This protein binds this small molecule.
Small molecule (SMILES): CC(=O)N[C@@H]1[C@@H](O)[C@H](O)[C@@H](CO)O[C@H]1O

Binding-site contacts:
Ligand atom C3 contacts residue ASN600 of chain 1.A at 3.8 Å.
Ligand atom C8 contacts residue ASN600 of chain 1.A at 4.4 Å.
Ligand atom N2 contacts residue ASN600 of chain 1.A at 2.9 Å (h-bond).
Ligand atom C5 contacts residue ASN600 of chain 1.A at 3.7 Å.
Ligand atom O6 contacts residue ASN600 of chain 1.A at 4.2 Å.
Ligand atom O5 contacts residue ASN600 of chain 1.A at 2.4 Å (h-bond).
Ligand atom O6 contacts residue THR304 of chain 1.A at 3.6 Å.
Ligand atom O7 contacts residue ASN600 of chain 1.A at 3.1 Å.
Ligand atom O6 contacts residue THR599 of chain 1.A at 4.4 Å.
Ligand atom C6 contacts residue THR304 of chain 1.A at 4.5 Å.
Ligand atom C7 contacts residue ASN600 of chain 1.A at 3.2 Å.
Ligand atom C2 contacts residue ASN600 of chain 1.A at 2.5 Å.
Ligand atom C1 contacts residue ASN600 of chain 1.A at 1.4 Å.
Ligand atom C4 contacts residue ASN600 of chain 1.A at 4.3 Å.

Sequence of chain 1.A:
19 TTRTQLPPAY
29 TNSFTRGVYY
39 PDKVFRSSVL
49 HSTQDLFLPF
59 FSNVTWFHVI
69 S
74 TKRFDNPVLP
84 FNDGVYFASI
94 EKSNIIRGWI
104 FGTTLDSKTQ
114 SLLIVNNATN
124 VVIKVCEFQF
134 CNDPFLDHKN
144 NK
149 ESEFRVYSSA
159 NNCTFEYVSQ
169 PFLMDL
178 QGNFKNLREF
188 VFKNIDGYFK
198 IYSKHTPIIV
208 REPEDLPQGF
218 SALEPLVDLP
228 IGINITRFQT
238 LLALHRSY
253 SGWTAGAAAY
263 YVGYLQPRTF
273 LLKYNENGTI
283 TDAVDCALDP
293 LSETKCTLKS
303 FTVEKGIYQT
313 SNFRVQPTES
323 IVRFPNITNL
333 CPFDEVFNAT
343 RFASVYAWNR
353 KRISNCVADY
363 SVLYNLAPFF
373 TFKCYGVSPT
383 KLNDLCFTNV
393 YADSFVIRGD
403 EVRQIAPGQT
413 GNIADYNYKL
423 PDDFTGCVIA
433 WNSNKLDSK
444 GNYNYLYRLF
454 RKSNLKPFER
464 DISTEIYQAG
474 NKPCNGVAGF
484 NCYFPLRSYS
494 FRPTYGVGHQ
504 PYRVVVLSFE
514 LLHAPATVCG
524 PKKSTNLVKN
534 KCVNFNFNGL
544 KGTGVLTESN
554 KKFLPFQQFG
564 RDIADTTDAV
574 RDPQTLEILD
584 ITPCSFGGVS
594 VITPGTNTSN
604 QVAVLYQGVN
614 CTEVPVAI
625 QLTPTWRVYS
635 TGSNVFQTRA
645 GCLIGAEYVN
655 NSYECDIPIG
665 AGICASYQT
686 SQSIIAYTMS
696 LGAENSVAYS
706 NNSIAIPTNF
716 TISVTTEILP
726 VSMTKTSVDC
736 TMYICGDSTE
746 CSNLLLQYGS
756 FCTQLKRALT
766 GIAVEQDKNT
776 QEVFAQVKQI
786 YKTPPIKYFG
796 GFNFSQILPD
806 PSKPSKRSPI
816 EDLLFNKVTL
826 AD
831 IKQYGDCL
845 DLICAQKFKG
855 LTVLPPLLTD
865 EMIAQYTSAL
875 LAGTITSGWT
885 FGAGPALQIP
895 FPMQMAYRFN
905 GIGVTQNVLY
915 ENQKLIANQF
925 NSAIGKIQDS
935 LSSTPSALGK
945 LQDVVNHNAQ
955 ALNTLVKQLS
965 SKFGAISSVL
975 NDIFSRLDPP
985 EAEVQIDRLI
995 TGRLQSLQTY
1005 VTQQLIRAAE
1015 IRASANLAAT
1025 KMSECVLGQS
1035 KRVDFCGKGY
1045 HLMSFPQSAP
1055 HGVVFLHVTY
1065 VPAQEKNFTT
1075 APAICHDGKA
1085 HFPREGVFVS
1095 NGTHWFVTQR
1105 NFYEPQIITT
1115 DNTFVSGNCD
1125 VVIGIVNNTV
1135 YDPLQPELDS